This protein binds this small molecule.
Small molecule (SMILES): O=C(O)C(=O)N[C@H](CS)C(=O)O

Sequence of chain 1.D:
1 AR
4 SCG

Binding-site contacts:
Ligand atom OAY contacts residue NI1 of chain 1.H at 3.9 Å.
Ligand atom CAS contacts residue M3L3 of chain 1.D at 3.6 Å.
Ligand atom OXT contacts residue LYS228 of chain 1.B at 3.9 Å.
Ligand atom OAY contacts residue TRP230 of chain 1.B at 3.8 Å.
Ligand atom O contacts residue LYS228 of chain 1.B at 3.0 Å (salt-bridge).
Ligand atom S contacts residue CYS5 of chain 1.D at 2.3 Å (h-bond).
Ligand atom C contacts residue LYS228 of chain 1.B at 3.9 Å.
Ligand atom OXT contacts residue PHE207 of chain 1.B at 3.3 Å.
Ligand atom OAX contacts residue GLU212 of chain 1.B at 2.9 Å (salt-bridge).
Ligand atom OAY contacts residue SER218 of chain 1.B at 3.7 Å.
Ligand atom OAW contacts residue HIS210 of chain 1.B at 2.9 Å.
Ligand atom OAW contacts residue PHE207 of chain 1.B at 3.7 Å.
Ligand atom N contacts residue M3L3 of chain 1.D at 3.8 Å.
Ligand atom OAX contacts residue HIS210 of chain 1.B at 4.0 Å.
Ligand atom C contacts residue TYR154 of chain 1.B at 3.4 Å (hydrophobic).
Ligand atom OAX contacts residue THR292 of chain 1.B at 4.0 Å.
Ligand atom OAX contacts residue NI1 of chain 1.H at 1.9 Å (h-bond).
Ligand atom OXT contacts residue TYR154 of chain 1.B at 2.5 Å (h-bond).
Ligand atom OAY contacts residue ASN220 of chain 1.B at 3.4 Å (h-bond).
Ligand atom CAS contacts residue SER218 of chain 1.B at 3.6 Å.
Ligand atom OAX contacts residue SER218 of chain 1.B at 2.8 Å (h-bond).
Ligand atom CAS contacts residue NI1 of chain 1.H at 2.7 Å.
Ligand atom OAX contacts residue HIS298 of chain 1.B at 2.9 Å (h-bond).
Ligand atom OAW contacts residue NI1 of chain 1.H at 2.2 Å (h-bond).
Ligand atom CAS contacts residue HIS298 of chain 1.B at 3.7 Å.
Ligand atom CB contacts residue TYR199 of chain 1.B at 3.6 Å (hydrophobic).
Ligand atom OAY contacts residue M3L3 of chain 1.D at 3.5 Å.
Ligand atom O contacts residue TYR154 of chain 1.B at 3.6 Å.
Ligand atom O contacts residue ASN220 of chain 1.B at 3.3 Å (h-bond).
Ligand atom N contacts residue ASN220 of chain 1.B at 3.9 Å.
Ligand atom CAR contacts residue NI1 of chain 1.H at 2.8 Å.
Ligand atom OAY contacts residue SER310 of chain 1.B at 3.3 Å (h-bond).
Ligand atom C contacts residue PHE207 of chain 1.B at 3.7 Å (hydrophobic).
Ligand atom CA contacts residue PHE207 of chain 1.B at 3.7 Å (hydrophobic).
Ligand atom CAR contacts residue M3L3 of chain 1.D at 3.8 Å.
Ligand atom CAR contacts residue HIS298 of chain 1.B at 3.9 Å.
Ligand atom CAS contacts residue TRP230 of chain 1.B at 3.9 Å (hydrophobic).
Ligand atom S contacts residue HIS210 of chain 1.B at 4.0 Å.
Ligand atom CB contacts residue CYS5 of chain 1.D at 3.1 Å (hydrophobic).
Ligand atom OAW contacts residue HIS298 of chain 1.B at 3.2 Å (h-bond).

Sequence of chain 1.B:
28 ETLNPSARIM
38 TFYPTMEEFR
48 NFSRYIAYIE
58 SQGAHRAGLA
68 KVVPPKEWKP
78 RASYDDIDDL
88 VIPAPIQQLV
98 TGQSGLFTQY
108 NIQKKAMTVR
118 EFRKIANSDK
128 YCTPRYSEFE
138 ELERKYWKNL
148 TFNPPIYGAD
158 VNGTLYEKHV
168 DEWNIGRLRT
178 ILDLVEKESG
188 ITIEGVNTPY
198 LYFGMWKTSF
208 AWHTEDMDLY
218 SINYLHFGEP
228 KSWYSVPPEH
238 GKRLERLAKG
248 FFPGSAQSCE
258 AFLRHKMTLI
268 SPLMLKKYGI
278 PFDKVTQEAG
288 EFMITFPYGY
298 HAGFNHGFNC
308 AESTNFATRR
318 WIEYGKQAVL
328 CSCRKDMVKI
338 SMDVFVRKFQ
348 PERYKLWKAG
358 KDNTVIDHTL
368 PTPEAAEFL